Binding-site contacts:
Ligand atom N2 contacts residue ASN126 of chain 1.A at 2.9 Å (h-bond).
Ligand atom O5 contacts residue ASN126 of chain 1.A at 2.4 Å (h-bond).
Ligand atom C1 contacts residue ASN126 of chain 1.A at 1.4 Å.
Ligand atom C7 contacts residue ASN126 of chain 1.A at 3.0 Å.
Ligand atom C3 contacts residue ASN126 of chain 1.A at 3.8 Å.
Ligand atom O7 contacts residue ASN126 of chain 1.A at 2.6 Å (h-bond).
Ligand atom C4 contacts residue ASN126 of chain 1.A at 4.2 Å.
Ligand atom C2 contacts residue ASN126 of chain 1.A at 2.4 Å.
Ligand atom C8 contacts residue ASN126 of chain 1.A at 4.3 Å.
Ligand atom C5 contacts residue ASN126 of chain 1.A at 3.7 Å.

Sequence of chain 1.A:
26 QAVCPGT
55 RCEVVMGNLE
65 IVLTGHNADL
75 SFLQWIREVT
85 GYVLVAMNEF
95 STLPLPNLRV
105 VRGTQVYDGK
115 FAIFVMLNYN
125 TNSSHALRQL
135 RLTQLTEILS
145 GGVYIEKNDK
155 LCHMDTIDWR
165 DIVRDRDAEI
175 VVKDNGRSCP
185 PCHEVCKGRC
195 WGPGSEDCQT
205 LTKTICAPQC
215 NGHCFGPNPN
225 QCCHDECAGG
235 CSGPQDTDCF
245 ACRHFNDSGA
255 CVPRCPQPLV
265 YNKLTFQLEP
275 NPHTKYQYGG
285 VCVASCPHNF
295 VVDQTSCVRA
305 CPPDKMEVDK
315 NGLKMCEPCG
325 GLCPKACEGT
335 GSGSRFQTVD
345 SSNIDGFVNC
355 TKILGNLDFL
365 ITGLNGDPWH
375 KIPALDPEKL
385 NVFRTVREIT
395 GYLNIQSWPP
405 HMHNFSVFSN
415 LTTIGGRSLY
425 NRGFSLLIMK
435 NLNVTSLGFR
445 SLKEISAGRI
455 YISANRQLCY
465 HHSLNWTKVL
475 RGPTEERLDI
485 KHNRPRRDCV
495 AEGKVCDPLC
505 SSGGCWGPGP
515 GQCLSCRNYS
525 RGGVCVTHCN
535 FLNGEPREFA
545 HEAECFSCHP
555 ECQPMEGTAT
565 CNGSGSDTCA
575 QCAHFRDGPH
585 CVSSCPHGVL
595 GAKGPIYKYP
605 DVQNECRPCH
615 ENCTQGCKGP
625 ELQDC

The small molecule below binds the protein below.
Small molecule (SMILES): CC(=O)N[C@@H]1[C@@H](O)[C@H](O)[C@@H](CO)O[C@H]1O